Binding-site contacts:
Ligand atom N3 contacts residue DG12 of chain 1.H at 2.9 Å (h-bond).
Ligand atom P contacts residue MG1 of chain 1.M at 2.7 Å.
Ligand atom N6 contacts residue DT8 of chain 1.H at 2.9 Å (h-bond).
Ligand atom O5' contacts residue ARG89 of chain 1.B at 3.0 Å (salt-bridge).
Ligand atom N2 contacts residue DC10 of chain 1.H at 3.0 Å (h-bond).
Ligand atom N3 contacts residue SER152 of chain 1.B at 2.7 Å (h-bond).
Ligand atom OP1 contacts residue ALA120 of chain 1.B at 3.0 Å (h-bond).
Ligand atom N1 contacts residue DC10 of chain 1.H at 3.0 Å (h-bond).
Ligand atom OP1 contacts residue MG1 of chain 1.M at 2.1 Å.
Ligand atom O6 contacts residue DC9 of chain 1.H at 3.1 Å (h-bond).
Ligand atom O6 contacts residue DA5 of chain 1.H at 2.6 Å (h-bond).
Ligand atom OP2 contacts residue ARG89 of chain 1.B at 2.5 Å (salt-bridge).
Ligand atom O3' contacts residue MG1 of chain 1.M at 2.3 Å.
Ligand atom O2' contacts residue ASN151 of chain 1.B at 2.9 Å (h-bond).
Ligand atom OP1 contacts residue GLY125 of chain 1.B at 2.8 Å (h-bond).
Ligand atom N2 contacts residue DC11 of chain 1.H at 2.9 Å (h-bond).
Ligand atom O4' contacts residue ASN156 of chain 1.B at 3.1 Å (h-bond).
Ligand atom O2 contacts residue ASN156 of chain 1.B at 2.9 Å (h-bond).
Ligand atom OP1 contacts residue ARG118 of chain 1.B at 3.0 Å (salt-bridge).
Ligand atom O6 contacts residue DC10 of chain 1.H at 3.1 Å (h-bond).
Ligand atom N2 contacts residue DC11 of chain 1.H at 2.9 Å (h-bond).
Ligand atom O4 contacts residue DA7 of chain 1.H at 3.0 Å (h-bond).
Ligand atom OP1 contacts residue PRO123 of chain 1.B at 3.1 Å.
Ligand atom O2 contacts residue DG12 of chain 1.H at 3.0 Å (h-bond).
Ligand atom O2 contacts residue LEU291 of chain 1.B at 3.1 Å.
Ligand atom C2 contacts residue DC9 of chain 1.H at 3.1 Å.
Ligand atom N1 contacts residue DC6 of chain 1.H at 3.0 Å (h-bond).
Ligand atom OP2 contacts residue ARG89 of chain 1.B at 2.5 Å (salt-bridge).
Ligand atom C6 contacts residue DA5 of chain 1.H at 3.1 Å.
Ligand atom O4' contacts residue PHE148 of chain 1.B at 3.1 Å.
Ligand atom O5' contacts residue ASN151 of chain 1.B at 2.6 Å (h-bond).
Ligand atom OP2 contacts residue LYS128 of chain 1.B at 2.8 Å (salt-bridge).
Ligand atom N3 contacts residue DA7 of chain 1.H at 3.1 Å (h-bond).
Ligand atom N2 contacts residue DC9 of chain 1.H at 2.6 Å (h-bond).
Ligand atom N4 contacts residue DG12 of chain 1.H at 2.8 Å (h-bond).
Ligand atom N2 contacts residue DC6 of chain 1.H at 2.8 Å (h-bond).
Ligand atom N1 contacts residue DT8 of chain 1.H at 2.9 Å (h-bond).
Ligand atom N1 contacts residue DC9 of chain 1.H at 2.9 Å (h-bond).
Ligand atom O2' contacts residue ASN156 of chain 1.B at 2.9 Å (h-bond).
Ligand atom OP3 contacts residue ARG294 of chain 1.B at 2.8 Å (salt-bridge).

Sequence of chain 1.B:
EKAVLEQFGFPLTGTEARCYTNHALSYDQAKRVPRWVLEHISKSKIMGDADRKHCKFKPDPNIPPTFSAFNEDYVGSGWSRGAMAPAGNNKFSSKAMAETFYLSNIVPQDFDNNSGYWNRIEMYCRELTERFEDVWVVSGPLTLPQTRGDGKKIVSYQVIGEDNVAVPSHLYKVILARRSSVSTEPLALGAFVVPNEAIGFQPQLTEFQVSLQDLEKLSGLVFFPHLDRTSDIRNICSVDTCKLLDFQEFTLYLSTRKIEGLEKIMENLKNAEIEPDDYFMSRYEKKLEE

The protein below binds the small molecule below.
Small molecule (SMILES): Cc1cn([C@H]2C[C@H](O[P](=O)(O)OC[C@H]3O[C@@H](n4cnc5c(=O)[nH]c(N)nc54)C[C@@H]3O)[C@@H](CO[P](=O)(O)O[C@H]3C[C@H](n4cnc5c4NC=NC5N)O[C@@H]3CO[P](=O)(O)O[C@H]3C[C@H](n4cnc5c(=O)[nH]c(N)nc54)O[C@@H]3CO[P](=O)(O)O[C@H]3C[C@H](n4cnc5c(=O)[nH]c(N)nc54)O[C@@H]3CO[P](=O)(O)O[C@H]3[C@@H](O)[C@H](n4cnc5c(=O)[nH]c(N)nc54)O[C@@H]3CO[P](=O)(O)O[C@H]3[C@@H](O)[C@H](n4ccc(N)nc4=O)O[C@@H]3COP(=O)(O)O)O2)c(=O)[nH]c1=O